Binding-site contacts:
Ligand atom O6 contacts residue LYS117 of chain 1.A at 3.3 Å.
Ligand atom O3G contacts residue GLY13 of chain 1.A at 3.4 Å (h-bond).
Ligand atom O3G contacts residue LYS16 of chain 1.A at 2.8 Å (salt-bridge).
Ligand atom C2' contacts residue VAL29 of chain 1.A at 3.4 Å (hydrophobic).
Ligand atom O2' contacts residue PHE28 of chain 1.A at 3.2 Å.
Ligand atom C3B contacts residue GLY13 of chain 1.A at 3.3 Å.
Ligand atom O6 contacts residue ASP119 of chain 1.A at 3.4 Å (salt-bridge).
Ligand atom O1B contacts residue GLY15 of chain 1.A at 3.0 Å (h-bond).
Ligand atom O1B contacts residue LYS16 of chain 1.A at 2.8 Å (salt-bridge).
Ligand atom O6 contacts residue ASN116 of chain 1.A at 3.4 Å (h-bond).
Ligand atom N7 contacts residue ASN116 of chain 1.A at 3.3 Å (h-bond).
Ligand atom O1B contacts residue VAL14 of chain 1.A at 3.2 Å (h-bond).
Ligand atom N2 contacts residue LYS147 of chain 1.A at 3.5 Å.
Ligand atom O1B contacts residue GLY13 of chain 1.A at 3.2 Å (h-bond).
Ligand atom N2 contacts residue ASP119 of chain 1.A at 3.0 Å (salt-bridge).
Ligand atom C3B contacts residue MN1 of chain 1.B at 3.5 Å.
Ligand atom O2B contacts residue LYS16 of chain 1.A at 3.4 Å (salt-bridge).
Ligand atom O2B contacts residue SER17 of chain 1.A at 2.9 Å (h-bond).
Ligand atom O2B contacts residue MN1 of chain 1.B at 2.2 Å.
Ligand atom O1G contacts residue PRO34 of chain 1.A at 3.6 Å.
Ligand atom PG contacts residue MN1 of chain 1.B at 3.3 Å.
Ligand atom N7 contacts residue ALA18 of chain 1.A at 3.5 Å.
Ligand atom O2G contacts residue THR35 of chain 1.A at 3.2 Å.
Ligand atom O6 contacts residue SER145 of chain 1.A at 3.5 Å.
Ligand atom O1A contacts residue GLY15 of chain 1.A at 3.4 Å.
Ligand atom O6 contacts residue ALA146 of chain 1.A at 2.9 Å (h-bond).
Ligand atom N1 contacts residue ASP119 of chain 1.A at 2.9 Å (salt-bridge).
Ligand atom PB contacts residue MN1 of chain 1.B at 3.3 Å.
Ligand atom N9 contacts residue LYS117 of chain 1.A at 3.6 Å.
Ligand atom PB contacts residue LYS16 of chain 1.A at 3.6 Å.
Ligand atom O3A contacts residue GLY15 of chain 1.A at 3.2 Å (h-bond).
Ligand atom O1A contacts residue ALA18 of chain 1.A at 2.7 Å (h-bond).
Ligand atom O3G contacts residue PRO12 of chain 1.A at 3.2 Å.
Ligand atom O2' contacts residue VAL29 of chain 1.A at 2.7 Å (h-bond).
Ligand atom O6 contacts residue LYS147 of chain 1.A at 3.5 Å (salt-bridge).
Ligand atom O2' contacts residue ASP30 of chain 1.A at 3.1 Å.
Ligand atom O4' contacts residue LYS117 of chain 1.A at 3.1 Å (salt-bridge).
Ligand atom O2G contacts residue MN1 of chain 1.B at 2.2 Å.
Ligand atom C8 contacts residue ALA18 of chain 1.A at 3.6 Å (hydrophobic).
Ligand atom O1A contacts residue SER17 of chain 1.A at 3.5 Å (h-bond).

Sequence of chain 1.A:
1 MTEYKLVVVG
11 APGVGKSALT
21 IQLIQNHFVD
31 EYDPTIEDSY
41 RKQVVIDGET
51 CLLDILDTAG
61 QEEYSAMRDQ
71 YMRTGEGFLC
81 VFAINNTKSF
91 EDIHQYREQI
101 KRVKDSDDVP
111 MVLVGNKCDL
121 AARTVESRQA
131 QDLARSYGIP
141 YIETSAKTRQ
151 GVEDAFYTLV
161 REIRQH

The small molecule below binds the protein below.
Small molecule (SMILES): Nc1nc2c(ncn2[C@@H]2O[C@H](CO[P](=O)(O)O[P](=O)(O)CP(=O)(O)O)[C@@H](O)[C@H]2O)c(=O)[nH]1